Sequence of chain 1.A:
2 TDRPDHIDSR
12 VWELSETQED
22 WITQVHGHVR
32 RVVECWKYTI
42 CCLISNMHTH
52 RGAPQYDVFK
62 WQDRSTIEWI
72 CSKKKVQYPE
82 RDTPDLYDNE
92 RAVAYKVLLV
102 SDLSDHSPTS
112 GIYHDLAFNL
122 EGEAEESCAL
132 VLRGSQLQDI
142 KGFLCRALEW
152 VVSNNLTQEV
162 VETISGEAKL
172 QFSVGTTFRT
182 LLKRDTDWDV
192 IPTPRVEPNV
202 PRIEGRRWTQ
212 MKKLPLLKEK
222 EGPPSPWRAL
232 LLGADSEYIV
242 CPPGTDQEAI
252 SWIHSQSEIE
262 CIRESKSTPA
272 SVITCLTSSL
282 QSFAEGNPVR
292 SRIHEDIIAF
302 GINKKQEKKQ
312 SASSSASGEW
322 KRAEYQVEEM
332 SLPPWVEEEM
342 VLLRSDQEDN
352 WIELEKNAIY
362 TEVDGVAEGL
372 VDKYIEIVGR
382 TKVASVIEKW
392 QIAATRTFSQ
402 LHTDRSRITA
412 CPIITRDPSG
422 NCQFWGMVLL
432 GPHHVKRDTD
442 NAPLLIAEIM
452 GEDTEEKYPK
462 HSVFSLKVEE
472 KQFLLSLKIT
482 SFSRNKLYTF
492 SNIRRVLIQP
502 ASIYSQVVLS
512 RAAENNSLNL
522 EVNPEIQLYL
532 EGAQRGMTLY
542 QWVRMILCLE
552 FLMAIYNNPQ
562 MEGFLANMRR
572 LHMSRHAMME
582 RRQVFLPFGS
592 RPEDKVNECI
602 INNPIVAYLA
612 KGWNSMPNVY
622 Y

A protein and the small-molecule ligand that binds it are described below.
Small molecule (SMILES): Nc1ccn([C@@H]2O[C@H](CO[P](=O)(O)O[C@H]3[C@@H](O)[C@H](n4cnc5c(=O)nc(N)[nH]c54)O[C@@H]3CO[P](=O)(O)O[C@H]3[C@@H](O)[C@H](n4ccc(=O)[nH]c4=O)O[C@@H]3CO[P](=O)(O)O[C@H]3[C@@H](O)[C@H](n4ccc(=O)[nH]c4=O)O[C@@H]3COP(=O)=O)[C@@H](O[P](=O)(O)OC[C@H]3O[C@@H](n4ccc(=O)[nH]c4=O)[C@H](O)[C@@H]3O)[C@H]2O)c(=O)n1

Binding-site contacts:
Ligand atom O4' contacts residue ASP247 of chain 1.A at 3.4 Å (salt-bridge).
Ligand atom OP1 contacts residue ARG544 of chain 1.B at 2.5 Å (salt-bridge).
Ligand atom O2 contacts residue ARG417 of chain 1.A at 3.4 Å (salt-bridge).
Ligand atom O3' contacts residue GLU389 of chain 1.A at 2.8 Å (salt-bridge).
Ligand atom N3 contacts residue GLN392 of chain 1.A at 3.5 Å (h-bond).
Ligand atom N3 contacts residue GLY287 of chain 1.A at 3.3 Å (h-bond).
Ligand atom C2 contacts residue TRP352 of chain 1.A at 3.4 Å (hydrophobic).
Ligand atom O4 contacts residue ASP350 of chain 1.A at 3.1 Å (salt-bridge).
Ligand atom O2 contacts residue ARG495 of chain 1.A at 3.1 Å (salt-bridge).
Ligand atom N3 contacts residue ARG417 of chain 1.A at 3.5 Å (salt-bridge).
Ligand atom O2 contacts residue THR416 of chain 1.A at 3.2 Å.
Ligand atom O2' contacts residue ARG495 of chain 1.A at 3.4 Å (salt-bridge).
Ligand atom OP1 contacts residue ILE393 of chain 1.A at 3.5 Å.
Ligand atom N3 contacts residue GLN424 of chain 1.A at 3.3 Å (h-bond).
Ligand atom O2' contacts residue GLY541 of chain 1.B at 3.2 Å.
Ligand atom O2' contacts residue ARG397 of chain 1.A at 2.8 Å (salt-bridge).
Ligand atom O2' contacts residue VAL542 of chain 1.B at 3.0 Å (h-bond).
Ligand atom O4' contacts residue LEU540 of chain 1.B at 3.3 Å.
Ligand atom C1' contacts residue ARG417 of chain 1.A at 3.4 Å.
Ligand atom O2 contacts residue TRP352 of chain 1.A at 3.5 Å.
Ligand atom O2' contacts residue TRP352 of chain 1.A at 2.4 Å (h-bond).
Ligand atom N2 contacts residue ARG417 of chain 1.A at 3.5 Å.
Ligand atom N3 contacts residue ARG417 of chain 1.A at 3.1 Å (salt-bridge).
Ligand atom O2' contacts residue ASP247 of chain 1.A at 3.4 Å (salt-bridge).
Ligand atom O4' contacts residue ARG417 of chain 1.A at 3.0 Å (salt-bridge).
Ligand atom O2' contacts residue GLU389 of chain 1.A at 3.0 Å (salt-bridge).
Ligand atom O4 contacts residue ASP418 of chain 1.A at 3.4 Å.
Ligand atom O2 contacts residue GLY287 of chain 1.A at 3.2 Å (h-bond).
Ligand atom O2 contacts residue PRO289 of chain 1.A at 3.4 Å.
Ligand atom C2 contacts residue GLY287 of chain 1.A at 3.1 Å.
Ligand atom N3 contacts residue TRP352 of chain 1.A at 3.2 Å.
Ligand atom C2 contacts residue ARG417 of chain 1.A at 3.2 Å.
Ligand atom C5 contacts residue VAL542 of chain 1.B at 3.5 Å (hydrophobic).
Ligand atom O2 contacts residue GLN248 of chain 1.A at 3.1 Å (h-bond).
Ligand atom O2 contacts residue HIS531 of chain 1.B at 2.7 Å (h-bond).
Ligand atom N4 contacts residue THR396 of chain 1.A at 3.1 Å.
Ligand atom O3' contacts residue ARG495 of chain 1.A at 3.2 Å (salt-bridge).
Ligand atom C5' contacts residue ASP247 of chain 1.A at 3.3 Å.
Ligand atom C8 contacts residue VAL542 of chain 1.B at 3.5 Å (hydrophobic).
Ligand atom OP2 contacts residue TYR535 of chain 1.B at 3.4 Å.

Sequence of chain 1.B:
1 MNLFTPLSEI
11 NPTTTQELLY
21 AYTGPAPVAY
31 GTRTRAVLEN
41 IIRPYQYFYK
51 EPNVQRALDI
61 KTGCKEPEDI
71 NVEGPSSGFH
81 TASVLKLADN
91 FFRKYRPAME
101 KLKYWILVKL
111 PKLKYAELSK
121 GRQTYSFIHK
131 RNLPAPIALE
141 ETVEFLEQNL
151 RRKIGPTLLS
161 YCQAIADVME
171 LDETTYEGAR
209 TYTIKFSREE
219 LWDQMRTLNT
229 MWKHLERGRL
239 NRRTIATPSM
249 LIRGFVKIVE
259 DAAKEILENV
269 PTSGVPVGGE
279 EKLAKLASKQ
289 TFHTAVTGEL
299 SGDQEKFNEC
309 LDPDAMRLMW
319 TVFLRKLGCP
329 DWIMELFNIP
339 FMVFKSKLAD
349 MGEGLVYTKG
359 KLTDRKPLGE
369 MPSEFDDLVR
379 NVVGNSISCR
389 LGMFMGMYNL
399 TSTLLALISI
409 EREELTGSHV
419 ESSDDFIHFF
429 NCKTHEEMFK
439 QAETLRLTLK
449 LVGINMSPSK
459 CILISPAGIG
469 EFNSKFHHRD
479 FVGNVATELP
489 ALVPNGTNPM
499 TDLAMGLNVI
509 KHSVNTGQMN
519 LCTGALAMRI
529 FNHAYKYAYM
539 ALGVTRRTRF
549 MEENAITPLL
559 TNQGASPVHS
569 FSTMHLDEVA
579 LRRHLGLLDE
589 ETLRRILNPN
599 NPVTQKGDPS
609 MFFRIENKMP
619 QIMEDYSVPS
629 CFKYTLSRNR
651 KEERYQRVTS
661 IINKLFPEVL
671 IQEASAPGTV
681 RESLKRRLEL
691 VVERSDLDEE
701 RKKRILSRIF